Sequence of chain 1.A:
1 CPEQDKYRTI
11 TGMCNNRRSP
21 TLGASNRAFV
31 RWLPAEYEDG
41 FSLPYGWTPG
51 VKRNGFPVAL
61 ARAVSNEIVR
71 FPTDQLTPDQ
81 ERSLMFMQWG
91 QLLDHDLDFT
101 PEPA

Binding-site contacts:
Ligand atom C3 contacts residue HEC1 of chain 1.I at 3.6 Å.
Ligand atom C4 contacts residue ARG127 of chain 1.B at 3.6 Å.
Ligand atom C21 contacts residue ARG127 of chain 1.B at 3.7 Å.
Ligand atom N4 contacts residue HIS95 of chain 1.A at 3.7 Å.
Ligand atom N4 contacts residue HEC1 of chain 1.I at 3.7 Å.
Ligand atom C12 contacts residue PHE254 of chain 1.B at 3.8 Å (hydrophobic).
Ligand atom N2 contacts residue HEC1 of chain 1.I at 2.5 Å (h-bond).
Ligand atom C3 contacts residue ARG127 of chain 1.B at 3.2 Å.
Ligand atom C14 contacts residue MET299 of chain 1.B at 3.8 Å (hydrophobic).
Ligand atom C1 contacts residue HEC1 of chain 1.I at 3.7 Å.
Ligand atom N4 contacts residue GLU130 of chain 1.B at 3.6 Å.
Ligand atom N1 contacts residue ARG127 of chain 1.B at 3.1 Å (salt-bridge).
Ligand atom C1 contacts residue ARG127 of chain 1.B at 4.0 Å.
Ligand atom N4 contacts residue GLN91 of chain 1.A at 3.8 Å.
Ligand atom C22 contacts residue PHE254 of chain 1.B at 3.6 Å (hydrophobic).
Ligand atom N3 contacts residue HEC1 of chain 1.I at 3.6 Å.
Ligand atom N5 contacts residue GLU130 of chain 1.B at 3.3 Å.
Ligand atom N1 contacts residue HEC1 of chain 1.I at 3.5 Å.
Ligand atom C19 contacts residue ARG127 of chain 1.B at 3.8 Å.
Ligand atom N2 contacts residue ARG127 of chain 1.B at 3.6 Å (salt-bridge).
Ligand atom C16 contacts residue VAL298 of chain 1.B at 3.9 Å (hydrophobic).
Ligand atom C21 contacts residue THR126 of chain 1.B at 3.4 Å.
Ligand atom C1 contacts residue PHE99 of chain 1.A at 4.0 Å (hydrophobic).
Ligand atom C2 contacts residue ARG127 of chain 1.B at 3.6 Å.
Ligand atom C25 contacts residue PRO108 of chain 1.B at 3.8 Å (hydrophobic).
Ligand atom C26 contacts residue PRO108 of chain 1.B at 3.9 Å (hydrophobic).
Ligand atom C22 contacts residue ARG127 of chain 1.B at 4.0 Å.
Ligand atom C15 contacts residue MET299 of chain 1.B at 3.4 Å (hydrophobic).
Ligand atom C20 contacts residue THR126 of chain 1.B at 4.0 Å.
Ligand atom C14 contacts residue PHE295 of chain 1.B at 3.9 Å (hydrophobic).
Ligand atom N3 contacts residue HIS95 of chain 1.A at 3.3 Å (h-bond).
Ligand atom N2 contacts residue PHE99 of chain 1.A at 3.6 Å.
Ligand atom C4 contacts residue HEC1 of chain 1.I at 3.8 Å.
Ligand atom C5 contacts residue ARG127 of chain 1.B at 4.0 Å.
Ligand atom N3 contacts residue ARG127 of chain 1.B at 3.6 Å.
Ligand atom C23 contacts residue PHE254 of chain 1.B at 3.7 Å (hydrophobic).
Ligand atom C8 contacts residue PHE295 of chain 1.B at 3.7 Å (hydrophobic).
Ligand atom C2 contacts residue PHE99 of chain 1.A at 3.9 Å (hydrophobic).
Ligand atom C20 contacts residue ARG127 of chain 1.B at 3.6 Å.
Ligand atom C2 contacts residue HEC1 of chain 1.I at 3.6 Å.

The small molecule below binds the protein below.
Small molecule (SMILES): Nc1cc([C@H](CCN[C@H]2C[C@@H](c3ccccc3)c3ccccc32)c2ccccc2)c2nn[nH]c2n1

Sequence of chain 1.B:
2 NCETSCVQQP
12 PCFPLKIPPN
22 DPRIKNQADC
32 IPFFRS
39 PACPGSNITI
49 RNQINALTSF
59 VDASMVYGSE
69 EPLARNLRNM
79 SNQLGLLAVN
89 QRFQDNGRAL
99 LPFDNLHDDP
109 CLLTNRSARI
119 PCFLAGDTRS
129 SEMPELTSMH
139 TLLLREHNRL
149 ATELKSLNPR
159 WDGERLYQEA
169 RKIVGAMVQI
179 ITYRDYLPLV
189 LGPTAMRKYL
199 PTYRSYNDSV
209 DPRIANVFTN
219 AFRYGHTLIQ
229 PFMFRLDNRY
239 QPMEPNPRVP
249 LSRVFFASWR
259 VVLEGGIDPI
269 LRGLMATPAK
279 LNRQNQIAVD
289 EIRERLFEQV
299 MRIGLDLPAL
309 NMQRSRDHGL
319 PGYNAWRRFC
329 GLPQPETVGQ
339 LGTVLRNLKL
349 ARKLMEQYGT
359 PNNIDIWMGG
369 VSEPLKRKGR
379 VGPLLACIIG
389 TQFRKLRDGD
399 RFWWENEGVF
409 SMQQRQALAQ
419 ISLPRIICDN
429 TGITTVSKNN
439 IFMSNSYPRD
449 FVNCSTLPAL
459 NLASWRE